Sequence of chain 1.D:
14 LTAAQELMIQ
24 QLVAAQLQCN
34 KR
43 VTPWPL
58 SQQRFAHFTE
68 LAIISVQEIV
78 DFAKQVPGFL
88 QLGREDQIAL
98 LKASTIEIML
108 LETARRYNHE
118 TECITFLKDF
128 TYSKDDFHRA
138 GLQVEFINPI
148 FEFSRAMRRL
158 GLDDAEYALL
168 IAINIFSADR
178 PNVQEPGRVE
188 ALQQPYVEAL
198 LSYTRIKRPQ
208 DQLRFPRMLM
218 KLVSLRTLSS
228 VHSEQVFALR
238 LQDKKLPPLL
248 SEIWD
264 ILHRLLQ

Binding-site contacts:
Ligand atom C30 contacts residue PHE123 of chain 1.D at 3.7 Å (hydrophobic).
Ligand atom C18 contacts residue LEU247 of chain 1.D at 3.7 Å (hydrophobic).
Ligand atom C26 contacts residue PHE123 of chain 1.D at 3.5 Å (hydrophobic).
Ligand atom C30 contacts residue SER72 of chain 1.D at 3.7 Å.
Ligand atom O35 contacts residue SER72 of chain 1.D at 2.7 Å (h-bond).
Ligand atom C1 contacts residue PHE134 of chain 1.D at 3.4 Å (hydrophobic).
Ligand atom C34 contacts residue GLU109 of chain 1.D at 3.6 Å.
Ligand atom N7 contacts residue ILE147 of chain 1.D at 3.3 Å.
Ligand atom C32 contacts residue THR110 of chain 1.D at 3.6 Å.
Ligand atom C25 contacts residue PHE123 of chain 1.D at 3.2 Å (hydrophobic).
Ligand atom C20 contacts residue THR66 of chain 1.D at 3.7 Å.
Ligand atom C33 contacts residue THR110 of chain 1.D at 3.3 Å.
Ligand atom O38 contacts residue SER72 of chain 1.D at 3.5 Å.
Ligand atom C1 contacts residue THR110 of chain 1.D at 3.6 Å.
Ligand atom C12 contacts residue MET106 of chain 1.D at 3.7 Å (hydrophobic).
Ligand atom O22 contacts residue GLN232 of chain 1.D at 2.7 Å (h-bond).
Ligand atom C31 contacts residue SER72 of chain 1.D at 3.2 Å.
Ligand atom C39 contacts residue PHE123 of chain 1.D at 3.7 Å (hydrophobic).
Ligand atom C39 contacts residue LEU124 of chain 1.D at 3.6 Å (hydrophobic).
Ligand atom C39 contacts residue ARG113 of chain 1.D at 3.6 Å.
Ligand atom O37 contacts residue LEU68 of chain 1.D at 3.4 Å (h-bond).
Ligand atom C8 contacts residue GLN232 of chain 1.D at 3.6 Å.
Ligand atom C29 contacts residue LEU68 of chain 1.D at 3.7 Å (hydrophobic).
Ligand atom C24 contacts residue PHE123 of chain 1.D at 3.6 Å (hydrophobic).
Ligand atom C4 contacts residue ILE147 of chain 1.D at 3.4 Å (hydrophobic).
Ligand atom C34 contacts residue SER72 of chain 1.D at 3.3 Å.
Ligand atom C24 contacts residue PHE65 of chain 1.D at 3.8 Å (hydrophobic).
Ligand atom C29 contacts residue PHE123 of chain 1.D at 3.6 Å (hydrophobic).
Ligand atom O15 contacts residue TRP251 of chain 1.D at 3.4 Å.
Ligand atom C3 contacts residue ILE147 of chain 1.D at 3.7 Å (hydrophobic).
Ligand atom C18 contacts residue ALA69 of chain 1.D at 3.6 Å (hydrophobic).
Ligand atom C28 contacts residue PHE123 of chain 1.D at 3.4 Å (hydrophobic).
Ligand atom C32 contacts residue MET106 of chain 1.D at 3.6 Å (hydrophobic).
Ligand atom C32 contacts residue SER72 of chain 1.D at 3.5 Å.
Ligand atom O15 contacts residue HIS229 of chain 1.D at 3.3 Å.
Ligand atom O38 contacts residue GLU75 of chain 1.D at 3.8 Å.
Ligand atom C2 contacts residue PHE134 of chain 1.D at 3.5 Å (hydrophobic).
Ligand atom O35 contacts residue GLU75 of chain 1.D at 3.7 Å.
Ligand atom O22 contacts residue HIS229 of chain 1.D at 3.7 Å.
Ligand atom C33 contacts residue PHE123 of chain 1.D at 3.5 Å (hydrophobic).

A small-molecule ligand and the protein it binds are described below.
Small molecule (SMILES): CC(C)(C)OC(=O)N1CC[C@]2(C(=O)Nc3ccccc32)[C@H]1c1cccc(-c2ccc(CO)c(S(C)(=O)=O)c2)c1